Sequence of chain 1.NA:
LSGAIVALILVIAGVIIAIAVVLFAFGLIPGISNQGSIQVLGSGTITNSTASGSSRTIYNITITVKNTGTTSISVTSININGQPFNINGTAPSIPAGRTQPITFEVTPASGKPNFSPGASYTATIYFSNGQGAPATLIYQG

Binding-site contacts:
Ligand atom O7 contacts residue ASN48 of chain 1.NA at 3.3 Å (h-bond).
Ligand atom C8 contacts residue THR57 of chain 1.NA at 4.0 Å.
Ligand atom O6 contacts residue SER52 of chain 1.NA at 4.4 Å.
Ligand atom C8 contacts residue ASN48 of chain 1.NA at 4.4 Å.
Ligand atom C8 contacts residue PRO113 of chain 1.NA at 4.3 Å (hydrophobic).
Ligand atom C7 contacts residue THR57 of chain 1.NA at 3.8 Å.
Ligand atom C5 contacts residue ASN48 of chain 1.NA at 3.6 Å.
Ligand atom N2 contacts residue THR57 of chain 1.NA at 4.4 Å.
Ligand atom C7 contacts residue TYR59 of chain 1.NA at 4.2 Å (hydrophobic).
Ligand atom N2 contacts residue TYR59 of chain 1.NA at 4.2 Å.
Ligand atom N2 contacts residue ASN48 of chain 1.NA at 2.9 Å (h-bond).
Ligand atom C8 contacts residue TYR59 of chain 1.NA at 3.2 Å (hydrophobic).
Ligand atom C3 contacts residue THR57 of chain 1.NA at 4.3 Å.
Ligand atom C2 contacts residue ASN48 of chain 1.NA at 2.5 Å.
Ligand atom C7 contacts residue SER54 of chain 1.NA at 4.3 Å.
Ligand atom C8 contacts residue SER54 of chain 1.NA at 3.1 Å.
Ligand atom C8 contacts residue TYR139 of chain 1.NA at 3.7 Å (hydrophobic).
Ligand atom O5 contacts residue THR50 of chain 1.NA at 4.0 Å.
Ligand atom O7 contacts residue TYR139 of chain 1.NA at 3.2 Å (h-bond).
Ligand atom O5 contacts residue ASN48 of chain 1.NA at 2.4 Å (h-bond).
Ligand atom C7 contacts residue TYR139 of chain 1.NA at 3.7 Å (hydrophobic).
Ligand atom C6 contacts residue THR50 of chain 1.NA at 3.7 Å.
Ligand atom C1 contacts residue ASN48 of chain 1.NA at 1.4 Å.
Ligand atom O7 contacts residue THR57 of chain 1.NA at 3.1 Å.
Ligand atom C7 contacts residue ASN48 of chain 1.NA at 3.2 Å.
Ligand atom C8 contacts residue SER55 of chain 1.NA at 4.2 Å.
Ligand atom C3 contacts residue ASN48 of chain 1.NA at 3.8 Å.
Ligand atom O6 contacts residue ALA51 of chain 1.NA at 4.2 Å.
Ligand atom C8 contacts residue THR50 of chain 1.NA at 4.4 Å.
Ligand atom C8 contacts residue ARG56 of chain 1.NA at 3.7 Å.
Ligand atom C4 contacts residue ASN48 of chain 1.NA at 4.3 Å.
Ligand atom C1 contacts residue THR50 of chain 1.NA at 3.7 Å.
Ligand atom C3 contacts residue THR50 of chain 1.NA at 4.5 Å.
Ligand atom O6 contacts residue THR50 of chain 1.NA at 2.8 Å (h-bond).
Ligand atom C5 contacts residue THR50 of chain 1.NA at 3.8 Å.

The small molecule below binds the protein below.
Small molecule (SMILES): CC(=O)N[C@H]1[C@H](O[C@H]2[C@H](O)[C@@H](NC(C)=O)CO[C@@H]2CO)O[C@H](CO)[C@@H](O)[C@@H]1O